The protein below binds the small molecule below.
Small molecule (SMILES): O=C(O)COP(=O)(O)O

Sequence of chain 1.B:
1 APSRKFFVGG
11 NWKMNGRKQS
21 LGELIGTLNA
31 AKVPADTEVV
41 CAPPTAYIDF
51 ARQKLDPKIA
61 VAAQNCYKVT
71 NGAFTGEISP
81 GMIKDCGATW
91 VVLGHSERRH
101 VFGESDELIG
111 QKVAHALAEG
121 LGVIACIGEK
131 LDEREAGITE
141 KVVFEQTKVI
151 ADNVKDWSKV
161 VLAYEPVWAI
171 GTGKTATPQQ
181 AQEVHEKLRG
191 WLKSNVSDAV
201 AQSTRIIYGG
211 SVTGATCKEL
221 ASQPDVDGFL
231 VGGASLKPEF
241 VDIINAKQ

Binding-site contacts:
Ligand atom P contacts residue GLY232 of chain 1.B at 3.3 Å.
Ligand atom O1 contacts residue GLY232 of chain 1.B at 4.2 Å.
Ligand atom O1P contacts residue LYS13 of chain 1.B at 4.1 Å.
Ligand atom C2 contacts residue GLY210 of chain 1.B at 4.0 Å.
Ligand atom C1 contacts residue LYS13 of chain 1.B at 4.0 Å.
Ligand atom O2 contacts residue ASN11 of chain 1.B at 3.2 Å (h-bond).
Ligand atom O4P contacts residue VAL231 of chain 1.B at 3.9 Å.
Ligand atom O2 contacts residue HIS95 of chain 1.B at 2.9 Å (h-bond).
Ligand atom C2 contacts residue GLU165 of chain 1.B at 4.0 Å.
Ligand atom O4P contacts residue SER211 of chain 1.B at 4.0 Å.
Ligand atom O3P contacts residue GLY232 of chain 1.B at 3.1 Å.
Ligand atom O2P contacts residue SER211 of chain 1.B at 3.7 Å.
Ligand atom O3P contacts residue GLY171 of chain 1.B at 4.2 Å.
Ligand atom O1 contacts residue LYS13 of chain 1.B at 2.8 Å (salt-bridge).
Ligand atom O2 contacts residue GLU165 of chain 1.B at 3.4 Å (salt-bridge).
Ligand atom O2P contacts residue ALA169 of chain 1.B at 3.4 Å (h-bond).
Ligand atom C1 contacts residue GLU165 of chain 1.B at 3.6 Å.
Ligand atom O4P contacts residue GLY232 of chain 1.B at 2.7 Å (h-bond).
Ligand atom O1 contacts residue GLU165 of chain 1.B at 4.2 Å.
Ligand atom O2 contacts residue LEU230 of chain 1.B at 3.4 Å.
Ligand atom O2P contacts residue ILE170 of chain 1.B at 3.1 Å.
Ligand atom O4P contacts residue GLY233 of chain 1.B at 3.9 Å.
Ligand atom C2 contacts residue GLY232 of chain 1.B at 3.7 Å.
Ligand atom P contacts residue GLY233 of chain 1.B at 3.9 Å.
Ligand atom P contacts residue GLY210 of chain 1.B at 3.7 Å.
Ligand atom O1P contacts residue GLY232 of chain 1.B at 3.0 Å.
Ligand atom O2P contacts residue GLY171 of chain 1.B at 2.9 Å (h-bond).
Ligand atom O4P contacts residue LEU230 of chain 1.B at 4.0 Å.
Ligand atom P contacts residue GLY171 of chain 1.B at 4.1 Å.
Ligand atom C1 contacts residue ASN11 of chain 1.B at 4.0 Å.
Ligand atom O2 contacts residue GLY232 of chain 1.B at 4.1 Å.
Ligand atom O4P contacts residue GLY210 of chain 1.B at 2.8 Å (h-bond).
Ligand atom C2 contacts residue LEU230 of chain 1.B at 3.9 Å (hydrophobic).
Ligand atom O1 contacts residue HIS95 of chain 1.B at 2.8 Å (h-bond).
Ligand atom O2P contacts residue GLY210 of chain 1.B at 3.7 Å.
Ligand atom O3P contacts residue GLY233 of chain 1.B at 2.9 Å (h-bond).
Ligand atom O1 contacts residue ASN11 of chain 1.B at 3.5 Å (h-bond).
Ligand atom C1 contacts residue HIS95 of chain 1.B at 3.1 Å.
Ligand atom O1P contacts residue GLY210 of chain 1.B at 4.3 Å.
Ligand atom C1 contacts residue GLY232 of chain 1.B at 3.8 Å.